Binding-site contacts:
Ligand atom CA contacts residue TYR347 of chain 1.F at 3.8 Å (hydrophobic).
Ligand atom N contacts residue GLN218 of chain 1.F at 3.5 Å (h-bond).
Ligand atom NE2 contacts residue SER219 of chain 1.F at 3.4 Å (h-bond).
Ligand atom OE1 contacts residue ALA416 of chain 1.F at 3.8 Å.
Ligand atom O contacts residue ILE183 of chain 1.F at 3.7 Å.
Ligand atom O contacts residue GLU314 of chain 1.F at 3.1 Å (salt-bridge).
Ligand atom N contacts residue CYS351 of chain 1.F at 3.1 Å (h-bond).
Ligand atom C contacts residue GLU314 of chain 1.F at 3.1 Å.
Ligand atom OXT contacts residue GLU314 of chain 1.F at 4.0 Å.
Ligand atom CG contacts residue SER219 of chain 1.F at 4.1 Å.
Ligand atom C contacts residue ASN321 of chain 1.F at 3.9 Å.
Ligand atom CB contacts residue GLN218 of chain 1.F at 3.6 Å.
Ligand atom NE2 contacts residue LYS222 of chain 1.F at 3.4 Å (salt-bridge).
Ligand atom CG contacts residue VAL417 of chain 1.F at 4.0 Å (hydrophobic).
Ligand atom CB contacts residue SER219 of chain 1.F at 3.5 Å.
Ligand atom OXT contacts residue TYR347 of chain 1.F at 3.7 Å.
Ligand atom OE1 contacts residue SER219 of chain 1.F at 2.7 Å (h-bond).
Ligand atom O contacts residue GLN218 of chain 1.F at 3.9 Å.
Ligand atom OE1 contacts residue GLN218 of chain 1.F at 4.1 Å.
Ligand atom NE2 contacts residue TYR399 of chain 1.F at 2.9 Å (h-bond).
Ligand atom NE2 contacts residue TYR251 of chain 1.F at 3.9 Å.
Ligand atom N contacts residue GLU314 of chain 1.F at 2.9 Å (salt-bridge).
Ligand atom OXT contacts residue ASN321 of chain 1.F at 3.3 Å (h-bond).
Ligand atom OXT contacts residue ASN268 of chain 1.F at 3.0 Å (h-bond).
Ligand atom OE1 contacts residue VAL417 of chain 1.F at 3.0 Å (h-bond).
Ligand atom CB contacts residue TYR347 of chain 1.F at 3.8 Å (hydrophobic).
Ligand atom CD contacts residue SER219 of chain 1.F at 3.1 Å.
Ligand atom O contacts residue TYR182 of chain 1.F at 2.7 Å (h-bond).
Ligand atom CA contacts residue GLN218 of chain 1.F at 2.9 Å.
Ligand atom N contacts residue ASN268 of chain 1.F at 4.2 Å.
Ligand atom CD contacts residue TYR399 of chain 1.F at 4.1 Å (hydrophobic).
Ligand atom C contacts residue TYR182 of chain 1.F at 3.6 Å (hydrophobic).
Ligand atom OXT contacts residue TYR182 of chain 1.F at 4.2 Å.
Ligand atom N contacts residue TYR347 of chain 1.F at 2.8 Å (h-bond).
Ligand atom O contacts residue ASN321 of chain 1.F at 4.1 Å.
Ligand atom CD contacts residue VAL417 of chain 1.F at 4.1 Å (hydrophobic).
Ligand atom CA contacts residue GLU314 of chain 1.F at 3.0 Å.
Ligand atom C contacts residue ASN268 of chain 1.F at 4.0 Å.
Ligand atom CG contacts residue TYR182 of chain 1.F at 3.7 Å (hydrophobic).
Ligand atom C contacts residue GLN218 of chain 1.F at 3.9 Å.

Sequence of chain 1.F:
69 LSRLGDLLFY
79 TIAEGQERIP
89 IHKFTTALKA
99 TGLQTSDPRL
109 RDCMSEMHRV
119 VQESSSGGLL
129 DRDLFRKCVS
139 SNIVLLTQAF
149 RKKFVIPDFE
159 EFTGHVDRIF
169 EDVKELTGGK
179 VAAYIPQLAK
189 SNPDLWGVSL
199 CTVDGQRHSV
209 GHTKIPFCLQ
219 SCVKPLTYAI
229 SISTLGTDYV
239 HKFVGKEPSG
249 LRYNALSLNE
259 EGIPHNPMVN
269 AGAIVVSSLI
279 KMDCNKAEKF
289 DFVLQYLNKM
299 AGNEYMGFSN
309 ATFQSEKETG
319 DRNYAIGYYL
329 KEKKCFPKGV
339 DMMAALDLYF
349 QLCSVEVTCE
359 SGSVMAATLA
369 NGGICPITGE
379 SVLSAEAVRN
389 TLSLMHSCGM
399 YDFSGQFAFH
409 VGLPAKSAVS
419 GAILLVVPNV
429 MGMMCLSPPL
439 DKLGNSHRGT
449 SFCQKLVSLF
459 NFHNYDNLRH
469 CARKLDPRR

The protein below binds the small molecule below.
Small molecule (SMILES): NC(=O)CC[C@H](N)C(=O)O